Binding-site contacts:
Ligand atom C1 contacts residue ASN255 of chain 4.A at 1.4 Å.
Ligand atom O2 contacts residue PHE258 of chain 4.A at 4.5 Å.
Ligand atom N2 contacts residue ASN255 of chain 4.A at 2.9 Å (h-bond).
Ligand atom O7 contacts residue ASN255 of chain 4.A at 3.0 Å (h-bond).
Ligand atom C3 contacts residue ASN255 of chain 4.A at 3.7 Å.
Ligand atom C2 contacts residue ASN255 of chain 4.A at 2.5 Å.
Ligand atom O4 contacts residue ASP234 of chain 4.A at 2.9 Å (salt-bridge).
Ligand atom C7 contacts residue ASN255 of chain 4.A at 3.1 Å.
Ligand atom O5 contacts residue ASN255 of chain 4.A at 2.3 Å (h-bond).
Ligand atom O7 contacts residue TYR245 of chain 4.A at 4.1 Å.
Ligand atom C4 contacts residue ASN255 of chain 4.A at 4.2 Å.
Ligand atom C8 contacts residue ASN255 of chain 4.A at 4.3 Å.
Ligand atom C5 contacts residue ASP234 of chain 4.A at 4.5 Å.
Ligand atom O2 contacts residue ARG252 of chain 4.A at 4.3 Å.
Ligand atom C1 contacts residue SER257 of chain 4.A at 4.5 Å.
Ligand atom C6 contacts residue ASP234 of chain 4.A at 3.8 Å.
Ligand atom C4 contacts residue ASP234 of chain 4.A at 4.1 Å.
Ligand atom C5 contacts residue ASN255 of chain 4.A at 3.7 Å.

Sequence of chain 4.A:
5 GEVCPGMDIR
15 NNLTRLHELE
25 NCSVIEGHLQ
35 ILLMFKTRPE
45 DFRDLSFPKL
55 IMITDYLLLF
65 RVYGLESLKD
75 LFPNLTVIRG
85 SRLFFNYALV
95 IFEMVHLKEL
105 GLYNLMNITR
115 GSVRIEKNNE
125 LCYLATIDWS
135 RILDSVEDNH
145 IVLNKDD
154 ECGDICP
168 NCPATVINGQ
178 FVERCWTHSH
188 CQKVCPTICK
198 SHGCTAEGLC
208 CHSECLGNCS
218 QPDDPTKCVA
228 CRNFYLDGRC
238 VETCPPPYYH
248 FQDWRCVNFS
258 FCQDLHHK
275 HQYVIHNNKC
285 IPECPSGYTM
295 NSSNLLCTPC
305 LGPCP

A small-molecule ligand and the protein it binds are described below.
Small molecule (SMILES): CC(=O)N[C@H]1CO[C@H](CO[C@@H]2O[C@@H](C)[C@@H](O)[C@@H](O)[C@@H]2O)[C@@H](O)[C@@H]1O